Binding-site contacts:
Ligand atom N2 contacts residue ASN289 of chain 1.E at 2.8 Å (h-bond).
Ligand atom C8 contacts residue ASN289 of chain 1.E at 4.4 Å.
Ligand atom C4 contacts residue ASN289 of chain 1.E at 4.2 Å.
Ligand atom C5 contacts residue ASN289 of chain 1.E at 3.7 Å.
Ligand atom C7 contacts residue ASN289 of chain 1.E at 3.4 Å.
Ligand atom C1 contacts residue ASN289 of chain 1.E at 1.4 Å.
Ligand atom C8 contacts residue ASN278 of chain 1.E at 3.8 Å.
Ligand atom O5 contacts residue ASN289 of chain 1.E at 2.4 Å (h-bond).
Ligand atom C3 contacts residue ASN289 of chain 1.E at 3.8 Å.
Ligand atom O7 contacts residue ASN289 of chain 1.E at 3.6 Å.
Ligand atom C2 contacts residue ASN289 of chain 1.E at 2.4 Å.

This small molecule binds to this protein.
Small molecule (SMILES): CC(=O)N[C@@H]1[C@@H](O)[C@H](O)[C@@H](CO)O[C@H]1O

Sequence of chain 1.E:
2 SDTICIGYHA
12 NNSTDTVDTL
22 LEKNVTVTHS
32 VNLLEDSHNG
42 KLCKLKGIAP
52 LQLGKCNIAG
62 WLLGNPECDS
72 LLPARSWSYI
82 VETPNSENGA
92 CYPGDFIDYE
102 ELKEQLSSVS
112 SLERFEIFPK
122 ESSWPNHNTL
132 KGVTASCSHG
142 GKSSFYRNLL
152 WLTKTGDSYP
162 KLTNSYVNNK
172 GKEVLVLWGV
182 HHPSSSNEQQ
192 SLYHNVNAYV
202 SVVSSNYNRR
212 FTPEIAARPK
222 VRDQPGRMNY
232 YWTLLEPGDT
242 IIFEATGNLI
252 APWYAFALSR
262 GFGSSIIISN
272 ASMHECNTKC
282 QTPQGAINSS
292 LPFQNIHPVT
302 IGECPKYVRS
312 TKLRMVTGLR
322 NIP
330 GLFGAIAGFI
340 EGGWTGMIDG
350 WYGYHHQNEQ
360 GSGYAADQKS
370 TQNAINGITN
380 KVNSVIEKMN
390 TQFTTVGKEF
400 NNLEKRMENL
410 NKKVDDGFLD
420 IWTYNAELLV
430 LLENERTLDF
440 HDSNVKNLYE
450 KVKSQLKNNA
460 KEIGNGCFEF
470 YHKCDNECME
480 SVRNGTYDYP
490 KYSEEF